A protein and the small-molecule ligand that binds it are described below.
Small molecule (SMILES): Nc1cccc(CCc2cccc(OCc3ccc4ccc(N)nc4c3)c2)n1

Sequence of chain 1.A:
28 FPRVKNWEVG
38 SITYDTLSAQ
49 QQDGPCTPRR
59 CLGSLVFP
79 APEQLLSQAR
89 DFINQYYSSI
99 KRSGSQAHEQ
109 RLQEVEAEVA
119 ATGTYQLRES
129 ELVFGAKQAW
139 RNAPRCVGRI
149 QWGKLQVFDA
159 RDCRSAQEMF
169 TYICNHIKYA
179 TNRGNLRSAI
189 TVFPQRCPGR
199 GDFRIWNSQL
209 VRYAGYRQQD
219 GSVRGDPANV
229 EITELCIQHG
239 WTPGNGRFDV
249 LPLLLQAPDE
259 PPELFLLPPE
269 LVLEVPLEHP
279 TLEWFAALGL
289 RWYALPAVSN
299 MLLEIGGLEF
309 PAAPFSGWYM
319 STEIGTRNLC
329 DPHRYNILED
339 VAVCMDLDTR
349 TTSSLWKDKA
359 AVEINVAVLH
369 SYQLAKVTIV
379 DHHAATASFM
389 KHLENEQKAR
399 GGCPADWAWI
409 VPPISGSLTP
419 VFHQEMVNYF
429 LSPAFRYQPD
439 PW

Binding-site contacts:
Ligand atom C16 contacts residue CYS342 of chain 1.A at 4.0 Å (hydrophobic).
Ligand atom C03 contacts residue ARG348 of chain 1.A at 3.1 Å.
Ligand atom C26 contacts residue CYS342 of chain 1.A at 3.8 Å (hydrophobic).
Ligand atom C27 contacts residue VAL341 of chain 1.A at 3.9 Å (hydrophobic).
Ligand atom C21 contacts residue CYS342 of chain 1.A at 4.1 Å (hydrophobic).
Ligand atom N24 contacts residue ASP344 of chain 1.A at 3.0 Å (salt-bridge).
Ligand atom C09 contacts residue VAL341 of chain 1.A at 3.8 Å (hydrophobic).
Ligand atom C17 contacts residue CYS342 of chain 1.A at 4.1 Å (hydrophobic).
Ligand atom N24 contacts residue ACT1 of chain 1.G at 3.4 Å (h-bond).
Ligand atom C11 contacts residue VAL341 of chain 1.A at 3.4 Å (hydrophobic).
Ligand atom C02 contacts residue ARG348 of chain 1.A at 4.1 Å.
Ligand atom C18 contacts residue CYS342 of chain 1.A at 4.0 Å (hydrophobic).
Ligand atom N23 contacts residue ASP344 of chain 1.A at 3.4 Å (salt-bridge).
Ligand atom C22 contacts residue CYS342 of chain 1.A at 3.5 Å (hydrophobic).
Ligand atom N23 contacts residue CYS342 of chain 1.A at 3.9 Å.
Ligand atom C19 contacts residue CYS342 of chain 1.A at 4.1 Å (hydrophobic).
Ligand atom O14 contacts residue VAL341 of chain 1.A at 3.4 Å.
Ligand atom C04 contacts residue ARG348 of chain 1.A at 3.5 Å.
Ligand atom C20 contacts residue TRP282 of chain 1.A at 4.2 Å (hydrophobic).
Ligand atom C15 contacts residue ACT1 of chain 1.G at 4.2 Å.
Ligand atom C20 contacts residue ACT1 of chain 1.G at 4.0 Å.
Ligand atom C25 contacts residue ASP344 of chain 1.A at 3.6 Å.
Ligand atom C21 contacts residue TRP282 of chain 1.A at 3.6 Å (hydrophobic).
Ligand atom C25 contacts residue ACT1 of chain 1.G at 3.5 Å.
Ligand atom C26 contacts residue VAL341 of chain 1.A at 3.4 Å (hydrophobic).
Ligand atom C13 contacts residue VAL341 of chain 1.A at 3.4 Å (hydrophobic).
Ligand atom C25 contacts residue CYS342 of chain 1.A at 3.5 Å (hydrophobic).
Ligand atom C22 contacts residue ACT1 of chain 1.G at 3.9 Å.
Ligand atom C15 contacts residue VAL341 of chain 1.A at 3.2 Å (hydrophobic).
Ligand atom C16 contacts residue ACT1 of chain 1.G at 3.8 Å.
Ligand atom C26 contacts residue ACT1 of chain 1.G at 3.6 Å.
Ligand atom C10 contacts residue VAL341 of chain 1.A at 3.5 Å (hydrophobic).
Ligand atom C22 contacts residue ASP344 of chain 1.A at 4.0 Å.
Ligand atom C12 contacts residue VAL341 of chain 1.A at 3.3 Å (hydrophobic).
Ligand atom C16 contacts residue VAL341 of chain 1.A at 3.5 Å (hydrophobic).
Ligand atom C22 contacts residue TRP282 of chain 1.A at 4.2 Å (hydrophobic).
Ligand atom C19 contacts residue ACT1 of chain 1.G at 3.8 Å.
Ligand atom C26 contacts residue ASP344 of chain 1.A at 3.2 Å.
Ligand atom C21 contacts residue ACT1 of chain 1.G at 4.1 Å.
Ligand atom N24 contacts residue CYS342 of chain 1.A at 3.2 Å (h-bond).